Binding-site contacts:
Ligand atom CB contacts residue PHE134 of chain 3.A at 3.9 Å (hydrophobic).
Ligand atom CB contacts residue GOL1 of chain 3.C at 3.6 Å.
Ligand atom NE contacts residue PRO316 of chain 3.A at 3.7 Å.
Ligand atom C2 contacts residue GLU112 of chain 1.A at 3.5 Å.
Ligand atom O contacts residue GLU164 of chain 3.A at 2.7 Å (salt-bridge).
Ligand atom C1 contacts residue TRP97 of chain 1.A at 3.6 Å (hydrophobic).
Ligand atom O1 contacts residue LEU204 of chain 3.A at 3.7 Å.
Ligand atom CD contacts residue HIS168 of chain 3.A at 4.2 Å.
Ligand atom CD contacts residue GLU164 of chain 3.A at 3.7 Å.
Ligand atom N1 contacts residue TRP97 of chain 1.A at 4.2 Å.
Ligand atom OXT contacts residue KCX322 of chain 3.A at 4.3 Å.
Ligand atom CA contacts residue PHE134 of chain 3.A at 3.8 Å (hydrophobic).
Ligand atom C2 contacts residue LEU204 of chain 3.A at 3.8 Å (hydrophobic).
Ligand atom C contacts residue PHE134 of chain 3.A at 3.8 Å (hydrophobic).
Ligand atom C contacts residue LYS272 of chain 3.A at 3.8 Å.
Ligand atom N1 contacts residue KCX322 of chain 3.A at 4.2 Å.
Ligand atom NE contacts residue GOL1 of chain 3.C at 3.0 Å (h-bond).
Ligand atom C2 contacts residue TRP97 of chain 1.A at 3.8 Å (hydrophobic).
Ligand atom C contacts residue ASN205 of chain 3.A at 4.0 Å.
Ligand atom OXT contacts residue LYS272 of chain 3.A at 2.9 Å (salt-bridge).
Ligand atom OXT contacts residue ASN205 of chain 3.A at 3.9 Å.
Ligand atom NE contacts residue ARG132 of chain 3.A at 4.2 Å.
Ligand atom O contacts residue LYS272 of chain 3.A at 4.2 Å.
Ligand atom C1 contacts residue LEU204 of chain 3.A at 3.9 Å (hydrophobic).
Ligand atom OXT contacts residue LEU204 of chain 3.A at 3.7 Å.
Ligand atom O contacts residue PHE134 of chain 3.A at 3.6 Å.
Ligand atom NE contacts residue LEU315 of chain 3.A at 2.8 Å (h-bond).
Ligand atom CD contacts residue LEU315 of chain 3.A at 3.3 Å (hydrophobic).
Ligand atom CG contacts residue CYS314 of chain 3.A at 3.8 Å (hydrophobic).
Ligand atom CG contacts residue GLU164 of chain 3.A at 4.1 Å.
Ligand atom CG contacts residue LEU315 of chain 3.A at 3.7 Å (hydrophobic).
Ligand atom CB contacts residue ARG132 of chain 3.A at 4.1 Å.
Ligand atom CG contacts residue GOL1 of chain 3.C at 4.2 Å.
Ligand atom C contacts residue GLU164 of chain 3.A at 3.9 Å.
Ligand atom CD contacts residue CYS314 of chain 3.A at 3.9 Å (hydrophobic).
Ligand atom O contacts residue ASN205 of chain 3.A at 3.6 Å.
Ligand atom CB contacts residue GLU164 of chain 3.A at 3.8 Å.
Ligand atom O1 contacts residue TRP97 of chain 1.A at 3.6 Å.
Ligand atom NE contacts residue ARG71 of chain 3.A at 3.9 Å.
Ligand atom CD contacts residue GOL1 of chain 3.C at 4.1 Å.

The protein below binds the small molecule below.
Small molecule (SMILES): CC(=O)N[C@@H](CCCN)C(=O)O

Sequence of chain 1.A:
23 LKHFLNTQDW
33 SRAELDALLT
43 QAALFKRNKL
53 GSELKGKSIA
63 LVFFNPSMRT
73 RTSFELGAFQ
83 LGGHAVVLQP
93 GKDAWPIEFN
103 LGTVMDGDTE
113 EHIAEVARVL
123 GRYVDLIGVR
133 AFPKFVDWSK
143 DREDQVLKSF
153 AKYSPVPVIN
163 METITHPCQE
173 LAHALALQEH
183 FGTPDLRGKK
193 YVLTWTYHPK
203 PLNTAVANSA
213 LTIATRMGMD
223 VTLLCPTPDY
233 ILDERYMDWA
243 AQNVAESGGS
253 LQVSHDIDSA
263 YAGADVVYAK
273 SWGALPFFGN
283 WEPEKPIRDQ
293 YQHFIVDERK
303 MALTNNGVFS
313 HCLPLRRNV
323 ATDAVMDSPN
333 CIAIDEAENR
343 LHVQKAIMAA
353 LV

Sequence of chain 3.A:
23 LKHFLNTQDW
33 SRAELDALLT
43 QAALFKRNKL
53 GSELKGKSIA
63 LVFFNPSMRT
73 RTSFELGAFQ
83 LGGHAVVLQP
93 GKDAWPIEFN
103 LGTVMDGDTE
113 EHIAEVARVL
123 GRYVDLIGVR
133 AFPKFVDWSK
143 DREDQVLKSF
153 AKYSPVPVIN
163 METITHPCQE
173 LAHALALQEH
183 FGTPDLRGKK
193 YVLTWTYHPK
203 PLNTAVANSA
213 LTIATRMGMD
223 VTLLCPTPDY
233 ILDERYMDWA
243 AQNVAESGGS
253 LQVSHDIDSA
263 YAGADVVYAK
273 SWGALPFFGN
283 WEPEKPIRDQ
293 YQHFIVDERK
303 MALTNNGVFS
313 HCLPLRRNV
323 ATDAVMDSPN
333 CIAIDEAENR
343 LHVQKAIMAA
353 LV